The small molecule below binds the protein below.
Small molecule (SMILES): CC(=O)N[C@@H]1[C@@H](O)[C@H](O)[C@@H](CO)O[C@H]1O

Sequence of chain 2.B:
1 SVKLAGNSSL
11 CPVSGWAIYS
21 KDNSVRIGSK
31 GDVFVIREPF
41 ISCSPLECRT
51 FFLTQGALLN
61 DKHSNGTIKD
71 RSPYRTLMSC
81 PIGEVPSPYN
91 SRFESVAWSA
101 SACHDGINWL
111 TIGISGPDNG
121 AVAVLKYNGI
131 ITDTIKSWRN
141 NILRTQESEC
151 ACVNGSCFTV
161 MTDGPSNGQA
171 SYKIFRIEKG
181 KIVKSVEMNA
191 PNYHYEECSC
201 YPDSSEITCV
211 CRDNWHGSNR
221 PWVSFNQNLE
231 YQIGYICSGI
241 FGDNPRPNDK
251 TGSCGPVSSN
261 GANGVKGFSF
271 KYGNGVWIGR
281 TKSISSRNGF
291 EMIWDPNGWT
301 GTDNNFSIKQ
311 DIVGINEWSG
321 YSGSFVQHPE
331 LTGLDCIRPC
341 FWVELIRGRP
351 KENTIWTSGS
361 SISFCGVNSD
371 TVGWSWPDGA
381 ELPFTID

Binding-site contacts:
Ligand atom C8 contacts residue ILE386 of chain 2.B at 4.3 Å (hydrophobic).
Ligand atom O7 contacts residue LYS62 of chain 2.B at 4.4 Å.
Ligand atom C1 contacts residue ASN65 of chain 2.B at 1.4 Å.
Ligand atom O7 contacts residue ILE355 of chain 2.B at 4.5 Å.
Ligand atom C7 contacts residue ILE355 of chain 2.B at 4.2 Å (hydrophobic).
Ligand atom N2 contacts residue ASN65 of chain 2.B at 3.1 Å (h-bond).
Ligand atom O5 contacts residue ASN65 of chain 2.B at 2.1 Å (h-bond).
Ligand atom C3 contacts residue ASN65 of chain 2.B at 3.7 Å.
Ligand atom C4 contacts residue ASN65 of chain 2.B at 4.0 Å.
Ligand atom C7 contacts residue ASN65 of chain 2.B at 3.7 Å.
Ligand atom C8 contacts residue ILE355 of chain 2.B at 3.7 Å (hydrophobic).
Ligand atom C5 contacts residue ASN65 of chain 2.B at 3.4 Å.
Ligand atom C2 contacts residue ASN65 of chain 2.B at 2.4 Å.
Ligand atom C6 contacts residue ASN65 of chain 2.B at 4.4 Å.
Ligand atom O7 contacts residue ASN65 of chain 2.B at 3.7 Å.